Binding-site contacts:
Ligand atom C17 contacts residue IMP1 of chain 1.G at 3.4 Å.
Ligand atom C27 contacts residue HIS151 of chain 1.B at 3.8 Å.
Ligand atom C26 contacts residue PRO51 of chain 1.A at 4.0 Å (hydrophobic).
Ligand atom C18 contacts residue TYR342 of chain 1.A at 3.3 Å (hydrophobic).
Ligand atom N1 contacts residue GLU313 of chain 1.B at 3.2 Å (salt-bridge).
Ligand atom C23 contacts residue GLU313 of chain 1.B at 3.8 Å.
Ligand atom C13 contacts residue MET288 of chain 1.B at 3.9 Å (hydrophobic).
Ligand atom C23 contacts residue TYR342 of chain 1.A at 3.9 Å (hydrophobic).
Ligand atom N11 contacts residue GLU313 of chain 1.B at 3.3 Å (salt-bridge).
Ligand atom N11 contacts residue ALA150 of chain 1.B at 3.8 Å.
Ligand atom O24 contacts residue PRO51 of chain 1.A at 3.9 Å.
Ligand atom O24 contacts residue GLY341 of chain 1.A at 3.4 Å.
Ligand atom O16 contacts residue IMP1 of chain 1.G at 3.7 Å.
Ligand atom N10 contacts residue IMP1 of chain 1.G at 4.0 Å.
Ligand atom C21 contacts residue PRO51 of chain 1.A at 3.9 Å (hydrophobic).
Ligand atom C25 contacts residue HIS151 of chain 1.B at 3.9 Å.
Ligand atom C27 contacts residue SER47 of chain 1.A at 3.6 Å.
Ligand atom C22 contacts residue ALA150 of chain 1.B at 4.0 Å (hydrophobic).
Ligand atom O24 contacts residue TYR342 of chain 1.A at 3.8 Å.
Ligand atom C27 contacts residue VAL49 of chain 1.A at 3.7 Å (hydrophobic).
Ligand atom C17 contacts residue ALA150 of chain 1.B at 3.8 Å (hydrophobic).
Ligand atom C17 contacts residue GLU313 of chain 1.B at 3.5 Å.
Ligand atom C28 contacts residue SER47 of chain 1.A at 3.7 Å.
Ligand atom N10 contacts residue ALA150 of chain 1.B at 3.7 Å.
Ligand atom C14 contacts residue MET288 of chain 1.B at 3.5 Å (hydrophobic).
Ligand atom C20 contacts residue PRO51 of chain 1.A at 3.6 Å (hydrophobic).
Ligand atom C19 contacts residue PRO51 of chain 1.A at 3.8 Å (hydrophobic).
Ligand atom C28 contacts residue VAL49 of chain 1.A at 3.9 Å (hydrophobic).
Ligand atom C15 contacts residue MET288 of chain 1.B at 3.9 Å (hydrophobic).
Ligand atom C19 contacts residue TYR342 of chain 1.A at 3.4 Å (hydrophobic).
Ligand atom N10 contacts residue GLU313 of chain 1.B at 3.9 Å.
Ligand atom C12 contacts residue MET294 of chain 1.B at 3.6 Å (hydrophobic).
Ligand atom C19 contacts residue ALA338 of chain 1.A at 3.6 Å (hydrophobic).
Ligand atom C27 contacts residue GLY341 of chain 1.A at 3.3 Å.
Ligand atom C29 contacts residue LEU50 of chain 1.A at 4.0 Å (hydrophobic).
Ligand atom C17 contacts residue THR207 of chain 1.B at 3.8 Å.
Ligand atom C18 contacts residue GLU313 of chain 1.B at 3.3 Å.
Ligand atom C25 contacts residue GLY341 of chain 1.A at 3.7 Å.
Ligand atom C20 contacts residue TYR342 of chain 1.A at 3.9 Å (hydrophobic).
Ligand atom C28 contacts residue LEU50 of chain 1.A at 3.8 Å (hydrophobic).

Sequence of chain 1.A:
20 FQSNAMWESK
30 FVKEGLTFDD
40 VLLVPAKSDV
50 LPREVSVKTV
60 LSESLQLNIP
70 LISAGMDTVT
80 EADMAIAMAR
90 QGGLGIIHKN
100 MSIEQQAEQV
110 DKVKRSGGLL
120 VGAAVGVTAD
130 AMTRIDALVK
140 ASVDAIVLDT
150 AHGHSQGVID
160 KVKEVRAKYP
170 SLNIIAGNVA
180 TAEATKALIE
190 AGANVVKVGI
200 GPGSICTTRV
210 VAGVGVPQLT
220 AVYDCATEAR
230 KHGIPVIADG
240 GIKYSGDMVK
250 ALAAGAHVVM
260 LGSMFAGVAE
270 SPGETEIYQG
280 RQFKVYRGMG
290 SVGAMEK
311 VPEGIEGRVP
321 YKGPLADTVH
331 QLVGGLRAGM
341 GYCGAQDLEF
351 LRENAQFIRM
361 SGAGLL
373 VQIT

The small molecule below binds the protein below.
Small molecule (SMILES): Cn1nc(CC(=O)Nc2ccc3oc4c(c3c2)CCCC4)c2ccccc2c1=O

Sequence of chain 1.B:
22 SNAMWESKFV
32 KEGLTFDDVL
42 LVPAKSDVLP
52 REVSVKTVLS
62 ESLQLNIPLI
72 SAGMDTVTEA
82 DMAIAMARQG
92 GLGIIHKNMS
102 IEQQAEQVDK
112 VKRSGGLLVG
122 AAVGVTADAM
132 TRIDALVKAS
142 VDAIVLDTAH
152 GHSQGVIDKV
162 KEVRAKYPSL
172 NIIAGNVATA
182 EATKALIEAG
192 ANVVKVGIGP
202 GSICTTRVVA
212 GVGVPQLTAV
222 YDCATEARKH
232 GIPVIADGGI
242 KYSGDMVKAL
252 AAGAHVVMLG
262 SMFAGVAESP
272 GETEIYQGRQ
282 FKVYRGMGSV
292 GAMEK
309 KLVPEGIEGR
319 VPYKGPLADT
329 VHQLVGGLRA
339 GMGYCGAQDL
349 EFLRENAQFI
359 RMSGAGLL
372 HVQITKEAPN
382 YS